Sequence of chain 12.D:
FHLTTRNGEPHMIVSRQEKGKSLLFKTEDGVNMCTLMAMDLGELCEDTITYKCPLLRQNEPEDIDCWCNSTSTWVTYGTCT

Binding-site contacts:
Ligand atom C6 contacts residue CYS45 of chain 12.D at 4.4 Å (hydrophobic).
Ligand atom C7 contacts residue MET126 of chain 12.C at 3.8 Å (hydrophobic).
Ligand atom O5 contacts residue ASN75 of chain 12.C at 2.1 Å (h-bond).
Ligand atom O7 contacts residue ASN75 of chain 12.C at 3.2 Å (h-bond).
Ligand atom O7 contacts residue MET126 of chain 12.C at 3.1 Å.
Ligand atom C3 contacts residue ASN75 of chain 12.C at 3.5 Å.
Ligand atom C6 contacts residue THR48 of chain 12.D at 4.4 Å.
Ligand atom C6 contacts residue ASN75 of chain 12.C at 3.8 Å.
Ligand atom C8 contacts residue ASN75 of chain 12.C at 3.0 Å.
Ligand atom C6 contacts residue NAG1 of chain 12.T at 3.4 Å.
Ligand atom O4 contacts residue NAG1 of chain 12.T at 1.6 Å.
Ligand atom N2 contacts residue ASN75 of chain 12.C at 3.0 Å (h-bond).
Ligand atom C5 contacts residue NAG1 of chain 12.T at 3.7 Å.
Ligand atom C8 contacts residue MET126 of chain 12.C at 3.7 Å (hydrophobic).
Ligand atom O6 contacts residue NAG1 of chain 12.T at 4.1 Å.
Ligand atom C2 contacts residue ASN75 of chain 12.C at 2.6 Å.
Ligand atom O5 contacts residue THR48 of chain 12.D at 4.0 Å.
Ligand atom C4 contacts residue ASN75 of chain 12.C at 4.0 Å.
Ligand atom C8 contacts residue PHE98 of chain 12.C at 3.6 Å (hydrophobic).
Ligand atom C3 contacts residue NAG1 of chain 12.T at 3.3 Å.
Ligand atom C1 contacts residue ASN75 of chain 12.C at 1.3 Å.
Ligand atom C5 contacts residue ASN75 of chain 12.C at 3.2 Å.
Ligand atom C7 contacts residue ASN75 of chain 12.C at 2.8 Å.
Ligand atom O6 contacts residue ASN75 of chain 12.C at 3.8 Å.
Ligand atom O6 contacts residue GLU46 of chain 12.D at 3.8 Å.
Ligand atom O3 contacts residue NAG1 of chain 12.T at 2.4 Å (h-bond).
Ligand atom O6 contacts residue THR48 of chain 12.D at 4.0 Å.
Ligand atom O6 contacts residue CYS45 of chain 12.D at 3.4 Å (h-bond).
Ligand atom C2 contacts residue NAG1 of chain 12.T at 4.1 Å.
Ligand atom C4 contacts residue NAG1 of chain 12.T at 2.9 Å.

This protein binds this small molecule.
Small molecule (SMILES): CC(=O)N[C@@H]1[C@@H](O)[C@H](O)[C@@H](CO)O[C@H]1O

Sequence of chain 12.C:
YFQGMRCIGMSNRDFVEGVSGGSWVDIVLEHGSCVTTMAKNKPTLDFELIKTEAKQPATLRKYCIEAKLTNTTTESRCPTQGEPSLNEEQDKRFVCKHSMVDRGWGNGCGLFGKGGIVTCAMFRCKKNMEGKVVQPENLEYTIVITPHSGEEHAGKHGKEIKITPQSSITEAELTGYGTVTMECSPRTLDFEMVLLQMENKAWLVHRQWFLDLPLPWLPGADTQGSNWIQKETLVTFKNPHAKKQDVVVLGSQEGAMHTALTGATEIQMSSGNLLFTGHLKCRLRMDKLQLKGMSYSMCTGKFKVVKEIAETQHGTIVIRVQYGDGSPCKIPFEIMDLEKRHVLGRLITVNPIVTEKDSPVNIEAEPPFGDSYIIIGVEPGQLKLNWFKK